Binding-site contacts:
Ligand atom C9 contacts residue VAL23 of chain 1.B at 3.9 Å (hydrophobic).
Ligand atom C3 contacts residue LEU137 of chain 1.B at 3.2 Å (hydrophobic).
Ligand atom C11 contacts residue ASP148 of chain 1.B at 3.7 Å.
Ligand atom C13 contacts residue VAL23 of chain 1.B at 3.9 Å (hydrophobic).
Ligand atom C21 contacts residue GLY90 of chain 1.B at 3.6 Å.
Ligand atom N contacts residue LEU86 of chain 1.B at 3.9 Å.
Ligand atom C24 contacts residue LEU86 of chain 1.B at 3.7 Å (hydrophobic).
Ligand atom N contacts residue ALA87 of chain 1.B at 3.0 Å (h-bond).
Ligand atom C1 contacts residue LEU137 of chain 1.B at 3.7 Å (hydrophobic).
Ligand atom C4 contacts residue GLU85 of chain 1.B at 3.5 Å.
Ligand atom CL contacts residue MET84 of chain 1.B at 3.0 Å.
Ligand atom C1 contacts residue LEU15 of chain 1.B at 3.7 Å (hydrophobic).
Ligand atom O contacts residue LYS132 of chain 1.B at 3.6 Å.
Ligand atom C4 contacts residue LEU137 of chain 1.B at 3.5 Å (hydrophobic).
Ligand atom C11 contacts residue ASN135 of chain 1.B at 3.3 Å.
Ligand atom C19 contacts residue ALA87 of chain 1.B at 3.4 Å (hydrophobic).
Ligand atom C20 contacts residue ALA87 of chain 1.B at 3.2 Å (hydrophobic).
Ligand atom C22 contacts residue LEU15 of chain 1.B at 3.9 Å (hydrophobic).
Ligand atom C25 contacts residue GLN13 of chain 1.B at 3.7 Å.
Ligand atom C15 contacts residue ASN135 of chain 1.B at 3.4 Å.
Ligand atom C contacts residue LEU137 of chain 1.B at 3.9 Å (hydrophobic).
Ligand atom N2 contacts residue ALA87 of chain 1.B at 3.0 Å (h-bond).
Ligand atom C7 contacts residue VAL23 of chain 1.B at 3.9 Å (hydrophobic).
Ligand atom C2 contacts residue LEU137 of chain 1.B at 3.3 Å (hydrophobic).
Ligand atom C17 contacts residue GLU17 of chain 1.B at 3.5 Å.
Ligand atom C18 contacts residue ASP148 of chain 1.B at 3.7 Å.
Ligand atom N contacts residue LEU137 of chain 1.B at 3.9 Å.
Ligand atom O contacts residue HIS134 of chain 1.B at 3.3 Å.
Ligand atom CL contacts residue ASP148 of chain 1.B at 3.8 Å.
Ligand atom C8 contacts residue LEU137 of chain 1.B at 3.8 Å (hydrophobic).
Ligand atom C4 contacts residue ALA36 of chain 1.B at 3.6 Å (hydrophobic).
Ligand atom C contacts residue ALA87 of chain 1.B at 3.9 Å (hydrophobic).
Ligand atom C20 contacts residue GLY90 of chain 1.B at 3.8 Å.
Ligand atom O2 contacts residue LEU15 of chain 1.B at 3.8 Å.
Ligand atom C8 contacts residue LEU15 of chain 1.B at 3.4 Å (hydrophobic).
Ligand atom C15 contacts residue HIS134 of chain 1.B at 3.8 Å.
Ligand atom C24 contacts residue SER88 of chain 1.B at 3.6 Å.
Ligand atom C4 contacts residue ALA87 of chain 1.B at 3.7 Å (hydrophobic).
Ligand atom C5 contacts residue LEU137 of chain 1.B at 3.6 Å (hydrophobic).
Ligand atom C13 contacts residue LEU15 of chain 1.B at 3.5 Å (hydrophobic).

Sequence of chain 1.B:
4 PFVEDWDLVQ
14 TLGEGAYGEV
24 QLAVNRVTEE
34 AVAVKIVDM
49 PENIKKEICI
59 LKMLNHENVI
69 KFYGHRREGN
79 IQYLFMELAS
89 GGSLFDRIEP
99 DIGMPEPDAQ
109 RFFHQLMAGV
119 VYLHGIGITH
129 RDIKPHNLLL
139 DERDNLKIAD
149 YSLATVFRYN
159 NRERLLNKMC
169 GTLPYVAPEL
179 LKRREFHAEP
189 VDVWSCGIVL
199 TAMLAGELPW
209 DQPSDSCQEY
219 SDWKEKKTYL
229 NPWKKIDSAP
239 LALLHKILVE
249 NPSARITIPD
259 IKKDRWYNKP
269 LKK

The protein below binds the small molecule below.
Small molecule (SMILES): Cn1cc([C@H]2C[C@@H]2C(=O)Nc2cc3cc(C4CCN([C@]5(C)COC[C@@H]5O)CC4)c(Cl)cc3cn2)cn1